Binding-site contacts:
Ligand atom CAA contacts residue ARG8 of chain 1.B at 3.3 Å.
Ligand atom OAJ contacts residue ALA28 of chain 1.B at 3.7 Å.
Ligand atom CG2 contacts residue ILE50 of chain 1.B at 3.5 Å (hydrophobic).
Ligand atom CAT contacts residue ILE50 of chain 1.A at 3.6 Å (hydrophobic).
Ligand atom OBI contacts residue GLY48 of chain 1.A at 3.4 Å (h-bond).
Ligand atom CAV contacts residue GLY48 of chain 1.B at 3.4 Å.
Ligand atom CBC contacts residue ASP25 of chain 1.A at 3.0 Å.
Ligand atom OAM contacts residue GLY27 of chain 1.A at 3.1 Å.
Ligand atom CAB contacts residue ASP29 of chain 1.B at 3.4 Å.
Ligand atom OAJ contacts residue GLY27 of chain 1.B at 3.5 Å (h-bond).
Ligand atom OAL contacts residue GLY49 of chain 1.B at 3.3 Å.
Ligand atom CAX contacts residue GLY27 of chain 1.B at 3.6 Å.
Ligand atom NBG contacts residue GLY27 of chain 1.A at 3.0 Å (h-bond).
Ligand atom CBK contacts residue GLY48 of chain 1.A at 3.7 Å.
Ligand atom OAI contacts residue GLY27 of chain 1.A at 3.6 Å (h-bond).
Ligand atom CBA contacts residue ASP25 of chain 1.B at 3.7 Å.
Ligand atom CBB contacts residue ASP25 of chain 1.A at 3.7 Å.
Ligand atom OAM contacts residue ASP25 of chain 1.A at 2.9 Å (salt-bridge).
Ligand atom CBT contacts residue GLY27 of chain 1.A at 3.7 Å.
Ligand atom N contacts residue GLY48 of chain 1.A at 3.1 Å (h-bond).
Ligand atom CAP contacts residue GLY49 of chain 1.A at 3.4 Å.
Ligand atom CAU contacts residue GLY27 of chain 1.A at 3.6 Å.
Ligand atom CAX contacts residue VAL82 of chain 1.A at 3.7 Å (hydrophobic).
Ligand atom CBA contacts residue GLY27 of chain 1.A at 3.7 Å.
Ligand atom CAF contacts residue ILE84 of chain 1.B at 3.6 Å (hydrophobic).
Ligand atom O contacts residue GLY49 of chain 1.A at 3.3 Å.
Ligand atom OAJ contacts residue ASP29 of chain 1.B at 3.0 Å (salt-bridge).
Ligand atom OAM contacts residue ASP25 of chain 1.B at 2.5 Å (salt-bridge).
Ligand atom CAA contacts residue ASP29 of chain 1.A at 3.4 Å.
Ligand atom CAP contacts residue PRO81 of chain 1.B at 3.7 Å (hydrophobic).
Ligand atom CG2 contacts residue GLY48 of chain 1.A at 3.6 Å.
Ligand atom CAH contacts residue GLY48 of chain 1.B at 3.5 Å.
Ligand atom NBH contacts residue GLY27 of chain 1.B at 3.2 Å (h-bond).
Ligand atom CAF contacts residue ILE50 of chain 1.A at 3.7 Å (hydrophobic).
Ligand atom CAP contacts residue ILE50 of chain 1.A at 3.6 Å (hydrophobic).
Ligand atom OAI contacts residue ASP29 of chain 1.A at 3.0 Å (salt-bridge).
Ligand atom CBS contacts residue ASP25 of chain 1.B at 3.0 Å.
Ligand atom NBF contacts residue GLY48 of chain 1.B at 3.0 Å (h-bond).
Ligand atom CAB contacts residue ARG8 of chain 1.A at 3.3 Å.
Ligand atom OBJ contacts residue GLY48 of chain 1.B at 3.5 Å (h-bond).

Sequence of chain 1.B:
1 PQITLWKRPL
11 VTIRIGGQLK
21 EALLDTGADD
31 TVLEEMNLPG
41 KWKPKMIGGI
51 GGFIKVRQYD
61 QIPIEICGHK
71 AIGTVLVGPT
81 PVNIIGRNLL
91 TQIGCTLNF

A protein and the small-molecule ligand that binds it are described below.
Small molecule (SMILES): COC(=O)N[C@H](C(=O)N[C@@H](Cc1ccccc1)[C@@H](O)CN(Cc1ccc(-c2ccccn2)cc1)NC(=O)[C@@H](NC(=O)OC)C(C)(C)C)C(C)(C)C

Sequence of chain 1.A:
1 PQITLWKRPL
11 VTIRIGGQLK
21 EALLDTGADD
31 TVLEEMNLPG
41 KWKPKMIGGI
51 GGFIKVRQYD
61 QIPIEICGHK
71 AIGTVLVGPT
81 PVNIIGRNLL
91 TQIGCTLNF